The small molecule below binds the protein below.
Small molecule (SMILES): C[C@H](N)C(=O)NCC(=O)N[C@@H](CC(N)=O)C(=O)N[C@@H](CCC(N)=O)C(=O)N1CCC[C@H]1C(=O)NCC(=O)N[C@@H](C)C(=O)N[C@H](C=O)CC(N)=O

Binding-site contacts:
Ligand atom ND2 contacts residue SER55 of chain 1.G at 3.3 Å (h-bond).
Ligand atom CG contacts residue TRP101 of chain 1.G at 3.7 Å (hydrophobic).
Ligand atom N contacts residue GLY105 of chain 1.G at 3.0 Å (h-bond).
Ligand atom ND2 contacts residue GLY35 of chain 1.G at 3.0 Å (h-bond).
Ligand atom CB contacts residue ASN54 of chain 1.G at 3.4 Å.
Ligand atom CB contacts residue TRP101 of chain 1.G at 3.6 Å (hydrophobic).
Ligand atom N contacts residue ASN103 of chain 1.G at 4.0 Å.
Ligand atom C contacts residue GLY105 of chain 1.G at 3.6 Å.
Ligand atom O contacts residue ASN103 of chain 1.G at 3.5 Å (h-bond).
Ligand atom CB contacts residue GLY105 of chain 1.G at 3.4 Å.
Ligand atom CG contacts residue ASN54 of chain 1.G at 3.6 Å.
Ligand atom C contacts residue ASN33 of chain 1.G at 3.9 Å.
Ligand atom ND2 contacts residue ASN33 of chain 1.G at 3.1 Å.
Ligand atom CA contacts residue GLY105 of chain 1.G at 3.2 Å.
Ligand atom OD1 contacts residue ASN54 of chain 1.G at 2.9 Å (h-bond).
Ligand atom CA contacts residue ASP97 of chain 1.H at 3.4 Å.
Ligand atom N contacts residue ASN103 of chain 1.G at 3.8 Å.
Ligand atom O contacts residue ASN54 of chain 1.G at 3.0 Å (h-bond).
Ligand atom C contacts residue TYR98 of chain 1.H at 3.9 Å (hydrophobic).
Ligand atom N contacts residue TYR98 of chain 1.H at 3.3 Å (h-bond).
Ligand atom CG contacts residue TRP52 of chain 1.G at 3.9 Å (hydrophobic).
Ligand atom C contacts residue ASN54 of chain 1.G at 3.9 Å.
Ligand atom O contacts residue GLY35 of chain 1.G at 3.4 Å (h-bond).
Ligand atom CG contacts residue SER55 of chain 1.G at 3.7 Å.
Ligand atom CD contacts residue TRP52 of chain 1.G at 3.6 Å (hydrophobic).
Ligand atom N contacts residue ASP97 of chain 1.H at 4.0 Å.
Ligand atom OD1 contacts residue SER55 of chain 1.G at 3.1 Å (h-bond).
Ligand atom C contacts residue ASN103 of chain 1.G at 3.6 Å.
Ligand atom CG contacts residue GLY35 of chain 1.G at 3.9 Å.
Ligand atom OD1 contacts residue ASN56 of chain 1.G at 3.3 Å (h-bond).
Ligand atom O contacts residue TRP101 of chain 1.G at 3.4 Å.
Ligand atom CA contacts residue ASN33 of chain 1.G at 3.9 Å.
Ligand atom CA contacts residue ALA102 of chain 1.G at 3.4 Å (hydrophobic).
Ligand atom CB contacts residue TYR98 of chain 1.H at 3.8 Å (hydrophobic).
Ligand atom O contacts residue TRP52 of chain 1.G at 3.2 Å.
Ligand atom C contacts residue TYR38 of chain 1.H at 3.5 Å (hydrophobic).
Ligand atom CA contacts residue TYR98 of chain 1.H at 3.4 Å (hydrophobic).
Ligand atom O contacts residue TYR38 of chain 1.H at 3.2 Å.
Ligand atom N contacts residue ASN33 of chain 1.G at 4.0 Å.
Ligand atom ND2 contacts residue TYR34 of chain 1.G at 3.2 Å (h-bond).

Sequence of chain 1.H:
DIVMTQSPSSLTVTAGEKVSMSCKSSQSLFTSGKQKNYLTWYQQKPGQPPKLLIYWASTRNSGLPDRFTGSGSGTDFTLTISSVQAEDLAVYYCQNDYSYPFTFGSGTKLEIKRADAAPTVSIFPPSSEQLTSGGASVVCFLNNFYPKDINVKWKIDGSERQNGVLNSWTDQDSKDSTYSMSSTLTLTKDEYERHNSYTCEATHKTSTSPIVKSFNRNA

Sequence of chain 1.G:
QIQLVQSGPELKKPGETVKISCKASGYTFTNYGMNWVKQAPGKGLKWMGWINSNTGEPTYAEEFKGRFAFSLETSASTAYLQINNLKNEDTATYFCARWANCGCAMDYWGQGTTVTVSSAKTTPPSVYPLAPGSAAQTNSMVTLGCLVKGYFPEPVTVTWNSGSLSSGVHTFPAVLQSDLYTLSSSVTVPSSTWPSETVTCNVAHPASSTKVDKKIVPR